Binding-site contacts:
Ligand atom C2 contacts residue TYR482 of chain 1.A at 4.2 Å (hydrophobic).
Ligand atom C15 contacts residue LEU272 of chain 1.A at 4.0 Å (hydrophobic).
Ligand atom C4 contacts residue SER279 of chain 1.A at 3.7 Å.
Ligand atom C5 contacts residue SER279 of chain 1.A at 4.4 Å.
Ligand atom C1 contacts residue TYR482 of chain 1.A at 3.6 Å (hydrophobic).
Ligand atom C11 contacts residue TYR482 of chain 1.A at 4.1 Å (hydrophobic).
Ligand atom C2 contacts residue TRP458 of chain 1.A at 4.0 Å (hydrophobic).
Ligand atom C12 contacts residue PHE466 of chain 1.A at 3.6 Å (hydrophobic).
Ligand atom O1 contacts residue TRP458 of chain 1.A at 3.8 Å.
Ligand atom C19 contacts residue SER279 of chain 1.A at 4.3 Å.
Ligand atom C11 contacts residue PHE466 of chain 1.A at 4.3 Å (hydrophobic).
Ligand atom C18 contacts residue TRP278 of chain 1.A at 3.8 Å (hydrophobic).
Ligand atom C1 contacts residue TRP458 of chain 1.A at 4.1 Å (hydrophobic).
Ligand atom C3 contacts residue TRP458 of chain 1.A at 3.7 Å (hydrophobic).

A protein and the small-molecule ligand that binds it are described below.
Small molecule (SMILES): CC(C)CCC[C@@H](C)[C@H]1CC[C@H]2[C@@H]3CC=C4C[C@@H](O)CC[C@]4(C)[C@H]3CC[C@]12C

Sequence of chain 1.A:
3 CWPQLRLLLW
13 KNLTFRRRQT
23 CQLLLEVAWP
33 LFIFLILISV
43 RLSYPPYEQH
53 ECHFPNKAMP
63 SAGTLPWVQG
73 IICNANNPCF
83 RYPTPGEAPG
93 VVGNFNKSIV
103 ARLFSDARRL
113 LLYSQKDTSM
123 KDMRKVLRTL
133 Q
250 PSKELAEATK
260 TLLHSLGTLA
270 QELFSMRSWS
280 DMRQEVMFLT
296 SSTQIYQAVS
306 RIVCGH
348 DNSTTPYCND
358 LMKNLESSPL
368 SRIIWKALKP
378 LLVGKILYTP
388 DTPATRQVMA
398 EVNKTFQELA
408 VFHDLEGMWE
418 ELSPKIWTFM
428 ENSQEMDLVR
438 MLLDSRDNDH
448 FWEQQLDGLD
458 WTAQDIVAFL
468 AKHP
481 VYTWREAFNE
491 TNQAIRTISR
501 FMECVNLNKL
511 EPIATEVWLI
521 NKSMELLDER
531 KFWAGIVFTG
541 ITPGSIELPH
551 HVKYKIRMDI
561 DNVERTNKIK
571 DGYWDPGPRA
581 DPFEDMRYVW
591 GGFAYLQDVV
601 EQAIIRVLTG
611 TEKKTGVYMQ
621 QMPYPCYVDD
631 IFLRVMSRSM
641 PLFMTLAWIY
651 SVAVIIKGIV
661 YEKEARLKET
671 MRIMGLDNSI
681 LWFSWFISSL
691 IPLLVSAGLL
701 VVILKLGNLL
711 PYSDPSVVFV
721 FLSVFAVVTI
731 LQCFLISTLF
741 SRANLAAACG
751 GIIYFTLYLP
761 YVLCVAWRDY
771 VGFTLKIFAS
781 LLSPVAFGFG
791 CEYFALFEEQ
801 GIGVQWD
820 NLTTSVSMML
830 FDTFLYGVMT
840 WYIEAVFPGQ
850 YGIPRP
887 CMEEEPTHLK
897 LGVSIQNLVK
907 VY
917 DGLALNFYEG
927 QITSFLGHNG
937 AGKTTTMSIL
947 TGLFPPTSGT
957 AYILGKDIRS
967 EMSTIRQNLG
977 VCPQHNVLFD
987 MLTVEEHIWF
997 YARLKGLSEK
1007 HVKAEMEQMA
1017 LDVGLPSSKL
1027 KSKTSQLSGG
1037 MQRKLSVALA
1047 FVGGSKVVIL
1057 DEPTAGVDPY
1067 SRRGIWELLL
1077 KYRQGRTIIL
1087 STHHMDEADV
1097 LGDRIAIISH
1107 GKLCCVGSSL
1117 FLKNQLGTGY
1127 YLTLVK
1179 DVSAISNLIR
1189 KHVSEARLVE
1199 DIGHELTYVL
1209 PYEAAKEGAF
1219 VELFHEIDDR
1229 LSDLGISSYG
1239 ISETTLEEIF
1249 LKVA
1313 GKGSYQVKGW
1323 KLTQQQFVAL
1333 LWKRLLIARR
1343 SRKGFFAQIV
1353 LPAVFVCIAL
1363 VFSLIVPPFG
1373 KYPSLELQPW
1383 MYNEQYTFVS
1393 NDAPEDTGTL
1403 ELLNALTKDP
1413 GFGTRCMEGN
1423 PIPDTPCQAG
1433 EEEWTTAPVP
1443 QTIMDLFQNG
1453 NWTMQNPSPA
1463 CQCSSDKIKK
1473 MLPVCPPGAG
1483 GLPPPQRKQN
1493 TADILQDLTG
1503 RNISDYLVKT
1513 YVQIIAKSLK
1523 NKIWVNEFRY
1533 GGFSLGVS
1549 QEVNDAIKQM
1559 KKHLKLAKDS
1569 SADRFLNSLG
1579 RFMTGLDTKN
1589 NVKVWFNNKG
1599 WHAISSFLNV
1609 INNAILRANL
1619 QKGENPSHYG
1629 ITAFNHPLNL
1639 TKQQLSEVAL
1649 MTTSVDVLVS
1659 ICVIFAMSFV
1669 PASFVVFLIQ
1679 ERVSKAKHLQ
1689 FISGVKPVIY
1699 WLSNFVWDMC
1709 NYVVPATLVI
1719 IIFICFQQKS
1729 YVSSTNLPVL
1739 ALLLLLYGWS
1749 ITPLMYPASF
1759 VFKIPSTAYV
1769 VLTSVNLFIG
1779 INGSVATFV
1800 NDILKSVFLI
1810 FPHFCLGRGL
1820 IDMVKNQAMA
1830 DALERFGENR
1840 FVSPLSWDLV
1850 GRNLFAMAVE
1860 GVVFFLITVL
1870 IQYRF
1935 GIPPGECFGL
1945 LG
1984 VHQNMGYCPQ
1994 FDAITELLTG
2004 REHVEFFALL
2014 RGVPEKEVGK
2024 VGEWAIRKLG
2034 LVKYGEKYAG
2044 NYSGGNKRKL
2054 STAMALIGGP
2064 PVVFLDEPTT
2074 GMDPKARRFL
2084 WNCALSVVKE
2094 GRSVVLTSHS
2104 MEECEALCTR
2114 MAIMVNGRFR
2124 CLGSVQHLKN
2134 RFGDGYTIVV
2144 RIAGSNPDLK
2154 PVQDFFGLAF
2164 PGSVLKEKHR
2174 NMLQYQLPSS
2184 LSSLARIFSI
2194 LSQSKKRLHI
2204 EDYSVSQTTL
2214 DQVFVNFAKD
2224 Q